Binding-site contacts:
Ligand atom N2 contacts residue GLN644 of chain 1.B at 4.4 Å.
Ligand atom O7 contacts residue ILE834 of chain 1.A at 3.9 Å.
Ligand atom C5 contacts residue ASN616 of chain 1.B at 3.6 Å.
Ligand atom C7 contacts residue THR645 of chain 1.B at 4.5 Å.
Ligand atom O6 contacts residue THR618 of chain 1.B at 4.4 Å.
Ligand atom O7 contacts residue ASN616 of chain 1.B at 3.5 Å (h-bond).
Ligand atom C8 contacts residue ARG646 of chain 1.B at 3.8 Å.
Ligand atom C6 contacts residue ASN616 of chain 1.B at 4.4 Å.
Ligand atom C7 contacts residue ASN616 of chain 1.B at 3.7 Å.
Ligand atom O5 contacts residue ASN616 of chain 1.B at 2.5 Å (h-bond).
Ligand atom C1 contacts residue ASN616 of chain 1.B at 2.1 Å.
Ligand atom C3 contacts residue ASN616 of chain 1.B at 4.2 Å.
Ligand atom C8 contacts residue THR645 of chain 1.B at 3.5 Å.
Ligand atom C8 contacts residue GLN644 of chain 1.B at 4.3 Å.
Ligand atom N2 contacts residue ASN616 of chain 1.B at 3.4 Å (h-bond).
Ligand atom C2 contacts residue ASN616 of chain 1.B at 2.8 Å.
Ligand atom C7 contacts residue GLN644 of chain 1.B at 4.3 Å.

Sequence of chain 1.B:
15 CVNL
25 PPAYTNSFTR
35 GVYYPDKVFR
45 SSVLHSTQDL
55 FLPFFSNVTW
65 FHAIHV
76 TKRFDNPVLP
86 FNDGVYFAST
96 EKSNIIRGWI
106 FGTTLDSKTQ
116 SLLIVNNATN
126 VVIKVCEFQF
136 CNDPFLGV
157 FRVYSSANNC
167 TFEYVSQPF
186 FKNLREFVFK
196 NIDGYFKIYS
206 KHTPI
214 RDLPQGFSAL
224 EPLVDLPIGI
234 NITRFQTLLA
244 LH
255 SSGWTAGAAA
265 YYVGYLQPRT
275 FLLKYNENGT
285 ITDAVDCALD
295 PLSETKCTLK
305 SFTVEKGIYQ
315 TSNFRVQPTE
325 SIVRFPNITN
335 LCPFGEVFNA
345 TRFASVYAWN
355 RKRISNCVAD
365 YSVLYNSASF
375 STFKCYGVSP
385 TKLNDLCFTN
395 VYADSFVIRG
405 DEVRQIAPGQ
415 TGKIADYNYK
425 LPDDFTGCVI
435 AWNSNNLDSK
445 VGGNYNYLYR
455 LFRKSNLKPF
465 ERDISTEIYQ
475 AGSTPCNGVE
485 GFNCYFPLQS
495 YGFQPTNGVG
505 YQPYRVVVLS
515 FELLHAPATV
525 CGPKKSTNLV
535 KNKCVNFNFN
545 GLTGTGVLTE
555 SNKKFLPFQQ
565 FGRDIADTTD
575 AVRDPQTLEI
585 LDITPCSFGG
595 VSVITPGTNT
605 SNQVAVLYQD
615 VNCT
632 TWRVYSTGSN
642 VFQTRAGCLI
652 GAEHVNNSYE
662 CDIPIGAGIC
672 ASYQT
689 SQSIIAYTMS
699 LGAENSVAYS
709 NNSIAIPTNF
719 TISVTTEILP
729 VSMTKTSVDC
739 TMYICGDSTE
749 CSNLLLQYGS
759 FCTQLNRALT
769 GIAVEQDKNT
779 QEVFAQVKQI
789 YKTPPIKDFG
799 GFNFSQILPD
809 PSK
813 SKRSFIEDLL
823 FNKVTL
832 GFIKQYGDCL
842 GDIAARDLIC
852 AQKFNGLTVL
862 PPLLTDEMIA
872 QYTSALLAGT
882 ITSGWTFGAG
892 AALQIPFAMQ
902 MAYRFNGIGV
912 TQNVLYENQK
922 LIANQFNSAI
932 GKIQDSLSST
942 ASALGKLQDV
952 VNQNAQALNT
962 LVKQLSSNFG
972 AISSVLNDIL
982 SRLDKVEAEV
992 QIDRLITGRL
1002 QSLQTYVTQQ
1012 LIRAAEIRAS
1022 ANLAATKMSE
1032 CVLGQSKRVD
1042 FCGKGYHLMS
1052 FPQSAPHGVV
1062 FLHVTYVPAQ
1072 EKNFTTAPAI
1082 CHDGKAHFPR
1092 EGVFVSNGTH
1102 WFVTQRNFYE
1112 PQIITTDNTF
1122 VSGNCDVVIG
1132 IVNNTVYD

This small molecule binds to this protein.
Small molecule (SMILES): CC(=O)N[C@@H]1[C@@H](O)[C@H](O)[C@@H](CO)O[C@H]1O

Sequence of chain 1.A:
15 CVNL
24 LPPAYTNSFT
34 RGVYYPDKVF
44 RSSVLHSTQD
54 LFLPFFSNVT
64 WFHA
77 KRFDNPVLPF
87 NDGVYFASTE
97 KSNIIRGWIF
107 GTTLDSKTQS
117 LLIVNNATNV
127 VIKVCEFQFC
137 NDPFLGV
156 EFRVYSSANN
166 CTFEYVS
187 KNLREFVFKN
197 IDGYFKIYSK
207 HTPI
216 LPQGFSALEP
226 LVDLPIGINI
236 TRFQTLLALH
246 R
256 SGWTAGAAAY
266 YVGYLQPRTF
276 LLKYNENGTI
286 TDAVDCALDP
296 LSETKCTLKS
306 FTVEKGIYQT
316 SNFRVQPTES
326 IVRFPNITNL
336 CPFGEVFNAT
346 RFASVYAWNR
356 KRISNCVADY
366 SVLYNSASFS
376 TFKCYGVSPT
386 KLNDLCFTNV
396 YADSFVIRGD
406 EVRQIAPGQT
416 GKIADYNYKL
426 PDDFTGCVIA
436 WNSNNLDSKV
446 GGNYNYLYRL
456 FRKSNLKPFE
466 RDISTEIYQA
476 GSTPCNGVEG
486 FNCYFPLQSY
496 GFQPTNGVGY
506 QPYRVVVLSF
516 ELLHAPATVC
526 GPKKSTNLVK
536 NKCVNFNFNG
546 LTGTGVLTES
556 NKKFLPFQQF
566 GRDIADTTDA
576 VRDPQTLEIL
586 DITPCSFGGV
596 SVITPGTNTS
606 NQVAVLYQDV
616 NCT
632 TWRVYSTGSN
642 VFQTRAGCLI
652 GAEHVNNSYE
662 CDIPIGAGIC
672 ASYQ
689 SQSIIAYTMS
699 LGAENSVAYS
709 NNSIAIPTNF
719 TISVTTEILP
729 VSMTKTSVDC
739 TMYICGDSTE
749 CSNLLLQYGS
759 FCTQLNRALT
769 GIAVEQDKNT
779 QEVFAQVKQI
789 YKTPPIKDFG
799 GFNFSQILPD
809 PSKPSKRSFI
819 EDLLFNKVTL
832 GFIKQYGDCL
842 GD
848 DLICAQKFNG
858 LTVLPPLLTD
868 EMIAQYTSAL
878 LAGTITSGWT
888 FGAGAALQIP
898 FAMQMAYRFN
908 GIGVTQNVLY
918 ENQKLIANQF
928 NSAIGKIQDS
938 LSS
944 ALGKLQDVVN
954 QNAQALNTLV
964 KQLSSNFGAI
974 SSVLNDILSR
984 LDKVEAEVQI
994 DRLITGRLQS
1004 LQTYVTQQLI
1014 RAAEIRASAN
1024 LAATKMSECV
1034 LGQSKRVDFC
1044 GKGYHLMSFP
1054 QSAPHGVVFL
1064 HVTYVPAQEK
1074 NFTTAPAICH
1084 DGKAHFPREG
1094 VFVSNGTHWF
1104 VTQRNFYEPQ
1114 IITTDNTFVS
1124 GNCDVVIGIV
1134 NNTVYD